Binding-site contacts:
Ligand atom O4' contacts residue LEU19 of chain 1.A at 4.0 Å.
Ligand atom C2 contacts residue MET89 of chain 1.A at 3.3 Å (hydrophobic).
Ligand atom N6 contacts residue ALA40 of chain 1.A at 3.0 Å.
Ligand atom C2' contacts residue GLY92 of chain 1.A at 4.2 Å.
Ligand atom O2' contacts residue GLY92 of chain 1.A at 3.5 Å.
Ligand atom N1 contacts residue ALA40 of chain 1.A at 3.8 Å.
Ligand atom PG contacts residue ARG138 of chain 1.A at 3.7 Å.
Ligand atom C3B contacts residue GLN23 of chain 1.A at 3.6 Å.
Ligand atom O2G contacts residue ARG138 of chain 1.A at 3.7 Å.
Ligand atom C8 contacts residue VAL27 of chain 1.A at 4.2 Å (hydrophobic).
Ligand atom PB contacts residue SER21 of chain 1.A at 3.8 Å.
Ligand atom C2 contacts residue TYR88 of chain 1.A at 3.8 Å (hydrophobic).
Ligand atom O3' contacts residue SER93 of chain 1.A at 3.6 Å.
Ligand atom O2' contacts residue SER93 of chain 1.A at 3.2 Å (h-bond).
Ligand atom C5 contacts residue ALA40 of chain 1.A at 4.2 Å (hydrophobic).
Ligand atom N6 contacts residue THR86 of chain 1.A at 3.5 Å (h-bond).
Ligand atom C5' contacts residue VAL27 of chain 1.A at 4.1 Å (hydrophobic).
Ligand atom C4 contacts residue LEU141 of chain 1.A at 4.2 Å (hydrophobic).
Ligand atom N3 contacts residue MET89 of chain 1.A at 4.0 Å.
Ligand atom C2' contacts residue SER93 of chain 1.A at 3.8 Å.
Ligand atom C6 contacts residue ALA40 of chain 1.A at 3.4 Å (hydrophobic).
Ligand atom O1G contacts residue ARG138 of chain 1.A at 3.3 Å (salt-bridge).
Ligand atom N6 contacts residue LEU141 of chain 1.A at 4.0 Å.
Ligand atom N7 contacts residue VAL27 of chain 1.A at 4.2 Å.
Ligand atom N7 contacts residue LEU141 of chain 1.A at 4.0 Å.
Ligand atom C6 contacts residue MET89 of chain 1.A at 4.2 Å (hydrophobic).
Ligand atom C6 contacts residue GLU87 of chain 1.A at 4.0 Å.
Ligand atom N1 contacts residue MET89 of chain 1.A at 3.1 Å (h-bond).
Ligand atom N1 contacts residue TYR88 of chain 1.A at 3.9 Å.
Ligand atom N1 contacts residue GLU87 of chain 1.A at 4.0 Å.
Ligand atom O3G contacts residue ARG138 of chain 1.A at 3.5 Å (salt-bridge).
Ligand atom C6 contacts residue LEU141 of chain 1.A at 3.9 Å (hydrophobic).
Ligand atom O3A contacts residue SER21 of chain 1.A at 4.1 Å.
Ligand atom C5 contacts residue LEU141 of chain 1.A at 3.8 Å (hydrophobic).
Ligand atom C5' contacts residue GLY20 of chain 1.A at 4.2 Å.
Ligand atom O2B contacts residue SER21 of chain 1.A at 2.7 Å (h-bond).
Ligand atom O1A contacts residue VAL27 of chain 1.A at 3.1 Å.
Ligand atom C2' contacts residue LEU141 of chain 1.A at 4.1 Å (hydrophobic).
Ligand atom N6 contacts residue GLU87 of chain 1.A at 3.2 Å (salt-bridge).
Ligand atom O2' contacts residue ASP96 of chain 1.A at 4.0 Å.

Sequence of chain 1.A:
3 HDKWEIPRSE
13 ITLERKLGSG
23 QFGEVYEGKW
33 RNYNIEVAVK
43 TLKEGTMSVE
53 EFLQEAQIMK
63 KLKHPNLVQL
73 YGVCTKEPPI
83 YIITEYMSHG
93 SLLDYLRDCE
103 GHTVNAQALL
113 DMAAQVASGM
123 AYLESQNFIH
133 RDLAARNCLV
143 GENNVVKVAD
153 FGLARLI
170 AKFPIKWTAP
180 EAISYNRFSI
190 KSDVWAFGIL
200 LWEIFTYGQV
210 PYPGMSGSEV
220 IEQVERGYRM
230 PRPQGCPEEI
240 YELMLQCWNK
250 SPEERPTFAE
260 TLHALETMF

A small-molecule ligand and the protein it binds are described below.
Small molecule (SMILES): Nc1ncnc2c1ncn2[C@@H]1O[C@H](CO[P](=O)(O)O[P](=O)(O)CP(=O)(O)O)[C@@H](O)[C@H]1O